Sequence of chain 1.B:
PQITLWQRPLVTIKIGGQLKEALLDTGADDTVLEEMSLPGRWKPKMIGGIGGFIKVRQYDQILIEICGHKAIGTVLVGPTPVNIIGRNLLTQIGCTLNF

The small molecule below binds the protein below.
Small molecule (SMILES): O=C(N[C@H]1c2ccccc2C[C@H]1O)[C@H](OCc1cccc(F)c1F)[C@H](O)[C@@H](O)[C@@H](OCc1cccc(F)c1F)C(=O)N[C@H]1c2ccccc2C[C@H]1O

Binding-site contacts:
Ligand atom C18 contacts residue GLY38 of chain 1.B at 3.2 Å.
Ligand atom O24 contacts residue ASP36 of chain 1.B at 2.7 Å (salt-bridge).
Ligand atom C42 contacts residue ALA39 of chain 1.B at 3.5 Å (hydrophobic).
Ligand atom O46 contacts residue GLY38 of chain 1.B at 3.2 Å (h-bond).
Ligand atom F51 contacts residue ILE61 of chain 1.B at 3.1 Å.
Ligand atom O27 contacts residue GLY60 of chain 1.A at 3.1 Å.
Ligand atom C12 contacts residue LEU34 of chain 1.B at 3.4 Å (hydrophobic).
Ligand atom C44 contacts residue VAL43 of chain 1.B at 3.4 Å (hydrophobic).
Ligand atom F52 contacts residue GLY60 of chain 1.A at 3.3 Å.
Ligand atom O20 contacts residue GLY60 of chain 1.B at 3.5 Å.
Ligand atom F49 contacts residue PRO92 of chain 1.B at 3.1 Å.
Ligand atom C03 contacts residue ARG19 of chain 1.A at 3.4 Å.
Ligand atom F49 contacts residue GLY59 of chain 1.A at 3.3 Å.
Ligand atom O14 contacts residue ILE61 of chain 1.A at 3.3 Å.
Ligand atom C34 contacts residue ASP41 of chain 1.A at 3.4 Å.
Ligand atom F50 contacts residue GLY59 of chain 1.B at 3.3 Å.
Ligand atom O25 contacts residue ASP36 of chain 1.A at 2.7 Å (salt-bridge).
Ligand atom F51 contacts residue GLY60 of chain 1.B at 3.4 Å.
Ligand atom C12 contacts residue GLY38 of chain 1.A at 3.4 Å.
Ligand atom O24 contacts residue ASP36 of chain 1.A at 2.6 Å (salt-bridge).
Ligand atom N21 contacts residue GLY38 of chain 1.B at 3.0 Å (h-bond).
Ligand atom O46 contacts residue ASP40 of chain 1.B at 3.1 Å (salt-bridge).
Ligand atom C17 contacts residue ASP36 of chain 1.B at 3.2 Å.
Ligand atom O22 contacts residue ASP36 of chain 1.A at 3.2 Å (salt-bridge).
Ligand atom F52 contacts residue ILE61 of chain 1.A at 3.0 Å.
Ligand atom N28 contacts residue GLY38 of chain 1.A at 3.1 Å (h-bond).
Ligand atom C23 contacts residue ASP36 of chain 1.A at 3.2 Å.
Ligand atom C17 contacts residue ASP36 of chain 1.A at 3.5 Å.
Ligand atom C29 contacts residue GLY59 of chain 1.A at 3.4 Å.
Ligand atom C39 contacts residue GLY59 of chain 1.B at 3.4 Å.
Ligand atom C01 contacts residue VAL93 of chain 1.A at 3.5 Å (hydrophobic).
Ligand atom C18 contacts residue ASP36 of chain 1.A at 3.5 Å.
Ligand atom C13 contacts residue ASP36 of chain 1.B at 3.4 Å.
Ligand atom O36 contacts residue GLY38 of chain 1.A at 3.3 Å (h-bond).
Ligand atom C44 contacts residue ASP41 of chain 1.B at 3.4 Å.
Ligand atom F50 contacts residue PRO92 of chain 1.A at 3.0 Å.
Ligand atom O36 contacts residue ASP40 of chain 1.A at 3.0 Å (salt-bridge).
Ligand atom O14 contacts residue ASP36 of chain 1.B at 3.5 Å (salt-bridge).
Ligand atom C13 contacts residue ILE95 of chain 1.B at 3.4 Å (hydrophobic).
Ligand atom C02 contacts residue GLY38 of chain 1.B at 3.5 Å.

Sequence of chain 1.A:
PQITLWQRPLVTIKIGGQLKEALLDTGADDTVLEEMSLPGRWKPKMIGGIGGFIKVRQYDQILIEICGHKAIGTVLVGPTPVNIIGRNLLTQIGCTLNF